A protein and the small-molecule ligand that binds it are described below.
Small molecule (SMILES): O=C(O)c1c(CCCOc2cccc3ccccc23)c2cccc3c2n1CCCS3=O

Binding-site contacts:
Ligand atom CAG contacts residue PHE58 of chain 1.B at 3.9 Å (hydrophobic).
Ligand atom CAJ contacts residue PHE100 of chain 1.B at 3.9 Å (hydrophobic).
Ligand atom CAH contacts residue MET80 of chain 1.B at 3.8 Å (hydrophobic).
Ligand atom CAJ contacts residue MET80 of chain 1.B at 3.8 Å (hydrophobic).
Ligand atom CAL contacts residue PHE100 of chain 1.B at 3.5 Å (hydrophobic).
Ligand atom CAD contacts residue ILE124 of chain 1.B at 3.8 Å (hydrophobic).
Ligand atom OAA contacts residue ARG93 of chain 1.B at 2.7 Å (salt-bridge).
Ligand atom CAZ contacts residue PHE100 of chain 1.B at 3.7 Å (hydrophobic).
Ligand atom CAE contacts residue PHE100 of chain 1.B at 3.8 Å (hydrophobic).
Ligand atom CAM contacts residue PHE100 of chain 1.B at 3.8 Å (hydrophobic).
Ligand atom NBD contacts residue THR96 of chain 1.B at 3.9 Å.
Ligand atom CAQ contacts residue LEU97 of chain 1.B at 3.9 Å (hydrophobic).
Ligand atom CBA contacts residue PHE100 of chain 1.B at 3.5 Å (hydrophobic).
Ligand atom CAL contacts residue LEU97 of chain 1.B at 3.6 Å (hydrophobic).
Ligand atom CAU contacts residue ARG93 of chain 1.B at 3.5 Å.
Ligand atom OAT contacts residue LEU97 of chain 1.B at 3.7 Å.
Ligand atom CBB contacts residue THR96 of chain 1.B at 3.8 Å.
Ligand atom CAP contacts residue VAL83 of chain 1.B at 3.9 Å (hydrophobic).
Ligand atom CAW contacts residue THR96 of chain 1.B at 3.6 Å.
Ligand atom CAE contacts residue LEU97 of chain 1.B at 3.5 Å (hydrophobic).
Ligand atom CAY contacts residue THR96 of chain 1.B at 3.7 Å.
Ligand atom CAI contacts residue PHE58 of chain 1.B at 3.6 Å (hydrophobic).
Ligand atom CAE contacts residue ILE124 of chain 1.B at 3.7 Å (hydrophobic).
Ligand atom OAC contacts residue ARG93 of chain 1.B at 3.0 Å (salt-bridge).
Ligand atom CAG contacts residue PHE100 of chain 1.B at 3.3 Å (hydrophobic).
Ligand atom CAP contacts residue MET80 of chain 1.B at 3.7 Å (hydrophobic).
Ligand atom CAF contacts residue MET80 of chain 1.B at 3.9 Å (hydrophobic).
Ligand atom CAK contacts residue LEU65 of chain 1.B at 3.7 Å (hydrophobic).
Ligand atom OAA contacts residue VAL83 of chain 1.B at 3.8 Å.
Ligand atom CAG contacts residue MET61 of chain 1.B at 3.9 Å (hydrophobic).
Ligand atom CAI contacts residue MET61 of chain 1.B at 3.9 Å (hydrophobic).
Ligand atom SBE contacts residue ALA57 of chain 1.B at 3.8 Å.
Ligand atom CBA contacts residue MET80 of chain 1.B at 3.7 Å (hydrophobic).
Ligand atom CAV contacts residue MET80 of chain 1.B at 3.8 Å (hydrophobic).
Ligand atom CAE contacts residue GLY101 of chain 1.B at 3.7 Å.
Ligand atom CAP contacts residue LEU97 of chain 1.B at 3.9 Å (hydrophobic).
Ligand atom CAN contacts residue LEU97 of chain 1.B at 3.9 Å (hydrophobic).
Ligand atom CAN contacts residue PHE84 of chain 1.B at 3.5 Å (hydrophobic).
Ligand atom OAA contacts residue PHE84 of chain 1.B at 3.9 Å.
Ligand atom CBC contacts residue THR96 of chain 1.B at 3.9 Å.

Sequence of chain 1.B:
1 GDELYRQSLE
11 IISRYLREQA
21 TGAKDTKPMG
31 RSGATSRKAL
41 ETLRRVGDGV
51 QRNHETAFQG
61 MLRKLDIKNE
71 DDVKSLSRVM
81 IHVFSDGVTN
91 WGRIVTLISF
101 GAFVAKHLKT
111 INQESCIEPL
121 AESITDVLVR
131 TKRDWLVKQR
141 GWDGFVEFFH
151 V